Sequence of chain 1.E:
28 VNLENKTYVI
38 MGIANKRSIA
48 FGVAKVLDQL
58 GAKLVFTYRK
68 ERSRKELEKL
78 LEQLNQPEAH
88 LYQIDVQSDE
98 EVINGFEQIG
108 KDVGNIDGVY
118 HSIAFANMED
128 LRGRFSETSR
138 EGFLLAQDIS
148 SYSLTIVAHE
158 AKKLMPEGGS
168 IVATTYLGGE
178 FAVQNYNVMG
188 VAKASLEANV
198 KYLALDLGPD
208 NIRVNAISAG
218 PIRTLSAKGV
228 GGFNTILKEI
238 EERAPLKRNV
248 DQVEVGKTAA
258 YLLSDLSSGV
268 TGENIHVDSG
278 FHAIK

Binding-site contacts:
Ligand atom CD contacts residue PHE230 of chain 1.E at 4.0 Å (hydrophobic).
Ligand atom CG contacts residue LYS225 of chain 1.E at 3.9 Å.
Ligand atom CD contacts residue GLY228 of chain 1.E at 4.3 Å.
Ligand atom CG contacts residue ARG129 of chain 1.E at 2.7 Å.
Ligand atom N contacts residue ARG129 of chain 1.E at 4.0 Å.
Ligand atom OE1 contacts residue PHE230 of chain 1.E at 3.4 Å (h-bond).
Ligand atom O contacts residue ARG129 of chain 1.E at 4.0 Å.
Ligand atom OE1 contacts residue ASN231 of chain 1.E at 4.2 Å.
Ligand atom CD contacts residue VAL227 of chain 1.E at 3.3 Å (hydrophobic).
Ligand atom CD contacts residue ARG129 of chain 1.E at 3.8 Å.
Ligand atom O contacts residue GLY229 of chain 1.E at 3.7 Å.
Ligand atom CG contacts residue GLY229 of chain 1.E at 4.3 Å.
Ligand atom OXT contacts residue GLY229 of chain 1.E at 3.2 Å (h-bond).
Ligand atom CA contacts residue ARG129 of chain 1.E at 3.1 Å.
Ligand atom CD contacts residue LYS225 of chain 1.E at 4.1 Å.
Ligand atom OE2 contacts residue ALA224 of chain 1.E at 3.5 Å (h-bond).
Ligand atom OE2 contacts residue VAL227 of chain 1.E at 2.9 Å (h-bond).
Ligand atom CG contacts residue GLY228 of chain 1.E at 4.1 Å.
Ligand atom OXT contacts residue GLY228 of chain 1.E at 4.2 Å.
Ligand atom CG contacts residue VAL227 of chain 1.E at 4.0 Å (hydrophobic).
Ligand atom OE1 contacts residue VAL227 of chain 1.E at 3.9 Å.
Ligand atom CA contacts residue GLY229 of chain 1.E at 4.5 Å.
Ligand atom CA contacts residue GLY228 of chain 1.E at 4.4 Å.
Ligand atom CD contacts residue GLY229 of chain 1.E at 4.0 Å.
Ligand atom C contacts residue GLY229 of chain 1.E at 3.5 Å.
Ligand atom C contacts residue ARG129 of chain 1.E at 3.8 Å.
Ligand atom OE2 contacts residue LYS225 of chain 1.E at 3.3 Å (salt-bridge).
Ligand atom O contacts residue GLY228 of chain 1.E at 4.2 Å.
Ligand atom C contacts residue GLY228 of chain 1.E at 4.0 Å.
Ligand atom OE2 contacts residue ARG129 of chain 1.E at 3.8 Å.
Ligand atom OE1 contacts residue GLY229 of chain 1.E at 3.6 Å.
Ligand atom OE1 contacts residue GLY228 of chain 1.E at 4.5 Å.
Ligand atom CB contacts residue ARG129 of chain 1.E at 3.8 Å.
Ligand atom OE2 contacts residue PHE230 of chain 1.E at 3.5 Å.

The small molecule below binds the protein below.
Small molecule (SMILES): N[C@@H](CCC(=O)O)C(=O)O